Binding-site contacts:
Ligand atom C5 contacts residue TYR450 of chain 1.A at 4.1 Å (hydrophobic).
Ligand atom C7 contacts residue ASN458 of chain 1.A at 3.0 Å.
Ligand atom C6 contacts residue ARG476 of chain 1.A at 3.8 Å.
Ligand atom C8 contacts residue ASN474 of chain 1.A at 4.1 Å.
Ligand atom C1 contacts residue THR460 of chain 1.A at 4.0 Å.
Ligand atom O7 contacts residue ASN458 of chain 1.A at 2.6 Å (h-bond).
Ligand atom O5 contacts residue TYR450 of chain 1.A at 3.1 Å (h-bond).
Ligand atom C4 contacts residue ASN458 of chain 1.A at 4.2 Å.
Ligand atom O6 contacts residue GLU448 of chain 1.A at 2.9 Å (salt-bridge).
Ligand atom O5 contacts residue ASN458 of chain 1.A at 2.3 Å (h-bond).
Ligand atom C1 contacts residue TYR450 of chain 1.A at 3.6 Å (hydrophobic).
Ligand atom C5 contacts residue ASN458 of chain 1.A at 3.6 Å.
Ligand atom C3 contacts residue ASN458 of chain 1.A at 3.8 Å.
Ligand atom O6 contacts residue CYS472 of chain 1.A at 2.2 Å (h-bond).
Ligand atom C6 contacts residue GLU448 of chain 1.A at 4.1 Å.
Ligand atom O6 contacts residue PHE473 of chain 1.A at 4.0 Å.
Ligand atom O6 contacts residue ARG476 of chain 1.A at 4.2 Å.
Ligand atom O5 contacts residue THR460 of chain 1.A at 4.1 Å.
Ligand atom C1 contacts residue ASN458 of chain 1.A at 1.4 Å.
Ligand atom C6 contacts residue CYS472 of chain 1.A at 3.4 Å (hydrophobic).
Ligand atom C6 contacts residue TYR450 of chain 1.A at 3.9 Å (hydrophobic).
Ligand atom O6 contacts residue TYR450 of chain 1.A at 4.0 Å.
Ligand atom C8 contacts residue ASN458 of chain 1.A at 4.3 Å.
Ligand atom O2 contacts residue TYR450 of chain 1.A at 3.1 Å.
Ligand atom C2 contacts residue ASN458 of chain 1.A at 2.5 Å.
Ligand atom O3 contacts residue TYR450 of chain 1.A at 4.2 Å.
Ligand atom C2 contacts residue TYR450 of chain 1.A at 3.5 Å (hydrophobic).
Ligand atom C3 contacts residue TYR450 of chain 1.A at 4.4 Å (hydrophobic).
Ligand atom O4 contacts residue TYR450 of chain 1.A at 4.1 Å.
Ligand atom C5 contacts residue THR460 of chain 1.A at 4.1 Å.
Ligand atom O6 contacts residue ASN458 of chain 1.A at 4.5 Å.
Ligand atom O5 contacts residue CYS472 of chain 1.A at 4.4 Å.
Ligand atom N2 contacts residue ASN458 of chain 1.A at 2.9 Å (h-bond).

The protein below binds the small molecule below.
Small molecule (SMILES): CC(=O)N[C@H]1[C@H](O[C@H]2[C@H](O)[C@@H](NC(C)=O)CO[C@@H]2CO)O[C@H](CO)[C@@H](O[C@@H]2O[C@H](CO)[C@@H](O)[C@H](O[C@H]3O[C@H](CO)[C@@H](O)[C@H](O)[C@@H]3O)[C@@H]2O)[C@@H]1O

Sequence of chain 1.A:
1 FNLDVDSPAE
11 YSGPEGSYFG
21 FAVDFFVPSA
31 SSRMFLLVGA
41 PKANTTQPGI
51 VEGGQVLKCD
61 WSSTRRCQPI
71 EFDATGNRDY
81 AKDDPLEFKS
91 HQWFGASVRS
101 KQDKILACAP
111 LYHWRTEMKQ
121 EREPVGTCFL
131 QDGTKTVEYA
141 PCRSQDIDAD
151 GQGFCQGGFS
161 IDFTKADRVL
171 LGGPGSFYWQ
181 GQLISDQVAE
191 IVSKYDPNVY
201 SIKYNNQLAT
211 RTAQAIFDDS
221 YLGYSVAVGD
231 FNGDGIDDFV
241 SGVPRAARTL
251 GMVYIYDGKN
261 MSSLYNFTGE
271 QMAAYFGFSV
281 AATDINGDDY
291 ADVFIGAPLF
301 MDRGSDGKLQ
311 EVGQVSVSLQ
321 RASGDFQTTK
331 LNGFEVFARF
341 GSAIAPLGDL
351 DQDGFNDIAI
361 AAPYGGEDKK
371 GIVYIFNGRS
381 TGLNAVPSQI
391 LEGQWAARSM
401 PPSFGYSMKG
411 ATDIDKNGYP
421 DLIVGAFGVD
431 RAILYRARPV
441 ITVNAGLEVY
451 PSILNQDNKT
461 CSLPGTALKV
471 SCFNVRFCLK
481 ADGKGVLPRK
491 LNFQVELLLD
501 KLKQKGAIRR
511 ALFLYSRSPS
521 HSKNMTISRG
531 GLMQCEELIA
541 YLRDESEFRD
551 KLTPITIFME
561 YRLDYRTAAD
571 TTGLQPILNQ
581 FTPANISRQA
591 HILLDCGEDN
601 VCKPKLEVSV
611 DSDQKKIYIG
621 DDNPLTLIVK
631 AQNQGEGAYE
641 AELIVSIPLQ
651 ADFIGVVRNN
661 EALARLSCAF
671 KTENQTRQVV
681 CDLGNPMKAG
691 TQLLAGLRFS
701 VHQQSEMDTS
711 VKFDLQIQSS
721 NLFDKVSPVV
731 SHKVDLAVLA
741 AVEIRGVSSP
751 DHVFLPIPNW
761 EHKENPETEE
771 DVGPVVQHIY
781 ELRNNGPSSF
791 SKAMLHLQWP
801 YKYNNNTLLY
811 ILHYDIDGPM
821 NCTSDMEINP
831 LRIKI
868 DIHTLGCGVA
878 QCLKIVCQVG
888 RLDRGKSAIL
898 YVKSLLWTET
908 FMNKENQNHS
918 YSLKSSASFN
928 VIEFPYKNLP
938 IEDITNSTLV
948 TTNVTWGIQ